Binding-site contacts:
Ligand atom C3 contacts residue TRP137 of chain 3.A at 3.9 Å (hydrophobic).
Ligand atom C5 contacts residue TRP16 of chain 3.A at 4.3 Å (hydrophobic).
Ligand atom C1 contacts residue GLU181 of chain 3.A at 4.3 Å.
Ligand atom C2 contacts residue GLU181 of chain 3.A at 3.1 Å.
Ligand atom O5 contacts residue PHE26 of chain 1.A at 4.1 Å.
Ligand atom O4 contacts residue ASP287 of chain 3.A at 3.9 Å.
Ligand atom C2 contacts residue ASP287 of chain 3.A at 3.8 Å.
Ligand atom C3 contacts residue GLU181 of chain 3.A at 3.6 Å.
Ligand atom C4 contacts residue ASP287 of chain 3.A at 3.3 Å.
Ligand atom C5 contacts residue PHE26 of chain 1.A at 4.2 Å (hydrophobic).
Ligand atom C1 contacts residue TRP16 of chain 3.A at 4.0 Å (hydrophobic).
Ligand atom C1 contacts residue HIS54 of chain 3.A at 3.3 Å.
Ligand atom C5 contacts residue TRP137 of chain 3.A at 4.1 Å (hydrophobic).
Ligand atom O3 contacts residue MG1 of chain 3.C at 2.2 Å.
Ligand atom O5 contacts residue LYS289 of chain 3.A at 3.8 Å.
Ligand atom O3 contacts residue GLU181 of chain 3.A at 2.8 Å (salt-bridge).
Ligand atom O2 contacts residue GLU217 of chain 3.A at 4.1 Å.
Ligand atom C2 contacts residue ASP245 of chain 3.A at 4.3 Å.
Ligand atom O3 contacts residue GLU217 of chain 3.A at 3.1 Å (salt-bridge).
Ligand atom O3 contacts residue ASP245 of chain 3.A at 4.3 Å.
Ligand atom O4 contacts residue TRP16 of chain 3.A at 3.4 Å.
Ligand atom O4 contacts residue HIS54 of chain 3.A at 3.3 Å.
Ligand atom O2 contacts residue ASP245 of chain 3.A at 2.9 Å (salt-bridge).
Ligand atom O3 contacts residue HIS220 of chain 3.A at 3.6 Å.
Ligand atom O5 contacts residue TRP16 of chain 3.A at 3.7 Å.
Ligand atom C2 contacts residue MG1 of chain 3.C at 3.1 Å.
Ligand atom O2 contacts residue TRP16 of chain 3.A at 4.3 Å.
Ligand atom C1 contacts residue MG1 of chain 3.C at 4.3 Å.
Ligand atom C3 contacts residue ASP287 of chain 3.A at 3.5 Å.
Ligand atom O1 contacts residue TRP137 of chain 3.A at 3.7 Å.
Ligand atom O1 contacts residue PHE94 of chain 3.A at 3.8 Å.
Ligand atom O2 contacts residue ASP287 of chain 3.A at 2.9 Å (salt-bridge).
Ligand atom O3 contacts residue ASP287 of chain 3.A at 2.9 Å (salt-bridge).
Ligand atom C4 contacts residue MG1 of chain 3.C at 3.8 Å.
Ligand atom C2 contacts residue TRP137 of chain 3.A at 3.9 Å (hydrophobic).
Ligand atom O2 contacts residue GLU181 of chain 3.A at 2.6 Å (salt-bridge).
Ligand atom C3 contacts residue MG1 of chain 3.C at 3.1 Å.
Ligand atom O2 contacts residue MG1 of chain 3.C at 2.1 Å.
Ligand atom C4 contacts residue TRP16 of chain 3.A at 3.8 Å (hydrophobic).
Ligand atom O1 contacts residue HIS54 of chain 3.A at 2.7 Å (h-bond).

Sequence of chain 3.A:
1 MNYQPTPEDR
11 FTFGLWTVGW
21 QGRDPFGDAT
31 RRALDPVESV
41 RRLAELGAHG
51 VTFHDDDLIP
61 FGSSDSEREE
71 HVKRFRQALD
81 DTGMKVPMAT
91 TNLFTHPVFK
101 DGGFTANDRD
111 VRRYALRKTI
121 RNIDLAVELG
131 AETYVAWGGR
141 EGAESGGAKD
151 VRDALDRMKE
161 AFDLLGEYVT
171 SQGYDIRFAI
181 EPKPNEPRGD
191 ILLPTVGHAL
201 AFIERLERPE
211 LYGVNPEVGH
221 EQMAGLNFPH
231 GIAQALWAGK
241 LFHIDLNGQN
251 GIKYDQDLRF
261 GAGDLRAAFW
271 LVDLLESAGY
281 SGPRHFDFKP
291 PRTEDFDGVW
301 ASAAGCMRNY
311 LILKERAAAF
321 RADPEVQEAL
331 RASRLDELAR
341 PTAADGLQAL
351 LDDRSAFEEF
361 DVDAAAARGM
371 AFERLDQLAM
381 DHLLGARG

Sequence of chain 1.A:
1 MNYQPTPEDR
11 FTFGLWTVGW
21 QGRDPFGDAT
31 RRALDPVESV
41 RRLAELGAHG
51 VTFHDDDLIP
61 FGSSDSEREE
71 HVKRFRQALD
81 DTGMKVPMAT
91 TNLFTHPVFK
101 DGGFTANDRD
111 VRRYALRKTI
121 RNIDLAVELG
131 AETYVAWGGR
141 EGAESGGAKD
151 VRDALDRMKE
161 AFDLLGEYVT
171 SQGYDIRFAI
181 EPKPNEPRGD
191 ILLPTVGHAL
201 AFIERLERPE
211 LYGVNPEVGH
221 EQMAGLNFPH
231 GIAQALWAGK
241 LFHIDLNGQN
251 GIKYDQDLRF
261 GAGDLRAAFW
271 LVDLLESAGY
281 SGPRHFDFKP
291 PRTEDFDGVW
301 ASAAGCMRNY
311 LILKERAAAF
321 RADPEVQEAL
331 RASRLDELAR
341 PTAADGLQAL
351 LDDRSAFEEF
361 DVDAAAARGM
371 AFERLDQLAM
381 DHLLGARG

The protein below binds the small molecule below.
Small molecule (SMILES): OC[C@@H]1O[C@H](O)[C@@H](O)[C@H]1O